Sequence of chain 1.W:
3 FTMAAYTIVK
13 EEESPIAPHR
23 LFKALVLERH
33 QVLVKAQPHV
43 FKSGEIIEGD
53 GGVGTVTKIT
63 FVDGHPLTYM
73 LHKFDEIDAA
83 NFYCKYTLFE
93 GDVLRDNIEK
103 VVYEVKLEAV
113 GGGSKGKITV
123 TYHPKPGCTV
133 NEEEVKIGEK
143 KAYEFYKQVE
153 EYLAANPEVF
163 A

Binding-site contacts:
Ligand atom O2 contacts residue LYS12 of chain 1.W at 2.5 Å (salt-bridge).
Ligand atom C1 contacts residue LEU27 of chain 1.W at 3.7 Å (hydrophobic).
Ligand atom C12 contacts residue TYR148 of chain 1.W at 3.8 Å (hydrophobic).
Ligand atom C14 contacts residue GLU15 of chain 1.W at 3.7 Å.
Ligand atom C13 contacts residue GLU15 of chain 1.W at 3.6 Å.
Ligand atom C7 contacts residue ARG31 of chain 1.W at 3.9 Å.
Ligand atom C15 contacts residue LEU23 of chain 1.W at 3.1 Å (hydrophobic).
Ligand atom O2 contacts residue ILE120 of chain 1.W at 3.0 Å.
Ligand atom C11 contacts residue GLU14 of chain 1.W at 4.0 Å.
Ligand atom C1 contacts residue ILE120 of chain 1.W at 3.9 Å (hydrophobic).
Ligand atom C3 contacts residue VAL107 of chain 1.W at 3.9 Å (hydrophobic).
Ligand atom C5 contacts residue ARG31 of chain 1.W at 3.7 Å.
Ligand atom C11 contacts residue ILE120 of chain 1.W at 3.9 Å (hydrophobic).
Ligand atom C10 contacts residue ILE120 of chain 1.W at 3.7 Å (hydrophobic).
Ligand atom C14 contacts residue GLU14 of chain 1.W at 3.5 Å.
Ligand atom O2 contacts residue GLU14 of chain 1.W at 3.6 Å.
Ligand atom C4 contacts residue ARG31 of chain 1.W at 3.7 Å.
Ligand atom C13 contacts residue GLU14 of chain 1.W at 2.7 Å.
Ligand atom C4 contacts residue LEU27 of chain 1.W at 3.7 Å (hydrophobic).
Ligand atom C13 contacts residue TYR148 of chain 1.W at 3.7 Å (hydrophobic).
Ligand atom C9 contacts residue ILE120 of chain 1.W at 3.9 Å (hydrophobic).
Ligand atom C6 contacts residue ARG31 of chain 1.W at 3.5 Å.
Ligand atom O3 contacts residue TYR145 of chain 1.W at 3.9 Å.
Ligand atom C12 contacts residue GLU14 of chain 1.W at 3.0 Å.
Ligand atom C8 contacts residue ILE120 of chain 1.W at 4.0 Å (hydrophobic).
Ligand atom O3 contacts residue LYS12 of chain 1.W at 2.4 Å (salt-bridge).
Ligand atom O1 contacts residue TYR145 of chain 1.W at 3.9 Å.
Ligand atom C8 contacts residue ALA144 of chain 1.W at 4.0 Å (hydrophobic).
Ligand atom C14 contacts residue LEU23 of chain 1.W at 3.6 Å (hydrophobic).
Ligand atom O1 contacts residue TYR148 of chain 1.W at 3.4 Å.
Ligand atom N contacts residue ILE120 of chain 1.W at 3.8 Å.
Ligand atom C4 contacts residue VAL107 of chain 1.W at 4.0 Å (hydrophobic).
Ligand atom C2 contacts residue LEU27 of chain 1.W at 3.0 Å (hydrophobic).
Ligand atom C7 contacts residue ILE120 of chain 1.W at 4.1 Å (hydrophobic).
Ligand atom C3 contacts residue LEU27 of chain 1.W at 3.3 Å (hydrophobic).
Ligand atom O1 contacts residue LYS12 of chain 1.W at 3.4 Å (salt-bridge).
Ligand atom C16 contacts residue LEU23 of chain 1.W at 3.8 Å (hydrophobic).
Ligand atom S contacts residue LYS12 of chain 1.W at 2.9 Å (salt-bridge).
Ligand atom C14 contacts residue SER16 of chain 1.W at 4.1 Å.
Ligand atom C6 contacts residue TYR88 of chain 1.W at 3.9 Å (hydrophobic).

This small molecule binds to this protein.
Small molecule (SMILES): O=S(=O)(O)c1cccc2cccc(Nc3ccccc3)c12